Binding-site contacts:
Ligand atom O1B contacts residue ASN63 of chain 1.B at 3.1 Å (h-bond).
Ligand atom C5' contacts residue ILE113 of chain 1.B at 3.5 Å (hydrophobic).
Ligand atom PG contacts residue MG1 of chain 1.E at 3.3 Å.
Ligand atom O2B contacts residue ASN122 of chain 1.B at 3.2 Å (h-bond).
Ligand atom O2' contacts residue TYR6 of chain 1.A at 3.5 Å.
Ligand atom O1A contacts residue ALA139 of chain 1.B at 3.5 Å (h-bond).
Ligand atom N3B contacts residue GLY136 of chain 1.B at 3.0 Å (h-bond).
Ligand atom N1 contacts residue ASN67 of chain 1.B at 3.5 Å (h-bond).
Ligand atom PB contacts residue MG1 of chain 1.E at 3.1 Å.
Ligand atom O2A contacts residue TYR137 of chain 1.B at 3.2 Å.
Ligand atom O2B contacts residue SER120 of chain 1.B at 2.8 Å (h-bond).
Ligand atom O2A contacts residue GLY138 of chain 1.B at 3.2 Å (h-bond).
Ligand atom O2G contacts residue LYS350 of chain 1.B at 2.6 Å (salt-bridge).
Ligand atom O1A contacts residue ASN63 of chain 1.B at 3.0 Å (h-bond).
Ligand atom O5' contacts residue THR119 of chain 1.B at 3.3 Å (h-bond).
Ligand atom O2G contacts residue ASN135 of chain 1.B at 3.1 Å (h-bond).
Ligand atom O1G contacts residue GLU59 of chain 1.B at 3.5 Å (salt-bridge).
Ligand atom O2A contacts residue LYS140 of chain 1.B at 3.0 Å (salt-bridge).
Ligand atom O3G contacts residue GLY138 of chain 1.B at 2.9 Å (h-bond).
Ligand atom O2G contacts residue ARG134 of chain 1.B at 2.8 Å (salt-bridge).
Ligand atom O3G contacts residue TYR137 of chain 1.B at 2.7 Å (h-bond).
Ligand atom O2A contacts residue ALA139 of chain 1.B at 2.8 Å (h-bond).
Ligand atom O1A contacts residue MG1 of chain 1.E at 2.6 Å.
Ligand atom O1B contacts residue GLY133 of chain 1.B at 3.5 Å.
Ligand atom N7 contacts residue ASN63 of chain 1.B at 3.5 Å.
Ligand atom O2' contacts residue SER121 of chain 1.B at 2.6 Å (h-bond).
Ligand atom O3' contacts residue SER121 of chain 1.B at 3.3 Å (h-bond).
Ligand atom O4' contacts residue ILE113 of chain 1.B at 3.4 Å.
Ligand atom O1G contacts residue MG1 of chain 1.E at 2.0 Å.
Ligand atom O5' contacts residue LYS140 of chain 1.B at 3.1 Å (salt-bridge).
Ligand atom N3B contacts residue ASN135 of chain 1.B at 3.3 Å (h-bond).
Ligand atom O3G contacts residue GLY136 of chain 1.B at 3.0 Å (h-bond).
Ligand atom N3 contacts residue ILE97 of chain 1.B at 3.3 Å.
Ligand atom O3G contacts residue GLN348 of chain 1.B at 3.2 Å (h-bond).
Ligand atom N3B contacts residue ARG134 of chain 1.B at 2.9 Å (salt-bridge).
Ligand atom C2 contacts residue ASN67 of chain 1.B at 3.1 Å.
Ligand atom O3A contacts residue GLY136 of chain 1.B at 3.1 Å.
Ligand atom N6 contacts residue ASN92 of chain 1.B at 2.9 Å (h-bond).
Ligand atom O1B contacts residue MG1 of chain 1.E at 2.0 Å.
Ligand atom C1' contacts residue ILE113 of chain 1.B at 3.5 Å (hydrophobic).

Sequence of chain 1.A:
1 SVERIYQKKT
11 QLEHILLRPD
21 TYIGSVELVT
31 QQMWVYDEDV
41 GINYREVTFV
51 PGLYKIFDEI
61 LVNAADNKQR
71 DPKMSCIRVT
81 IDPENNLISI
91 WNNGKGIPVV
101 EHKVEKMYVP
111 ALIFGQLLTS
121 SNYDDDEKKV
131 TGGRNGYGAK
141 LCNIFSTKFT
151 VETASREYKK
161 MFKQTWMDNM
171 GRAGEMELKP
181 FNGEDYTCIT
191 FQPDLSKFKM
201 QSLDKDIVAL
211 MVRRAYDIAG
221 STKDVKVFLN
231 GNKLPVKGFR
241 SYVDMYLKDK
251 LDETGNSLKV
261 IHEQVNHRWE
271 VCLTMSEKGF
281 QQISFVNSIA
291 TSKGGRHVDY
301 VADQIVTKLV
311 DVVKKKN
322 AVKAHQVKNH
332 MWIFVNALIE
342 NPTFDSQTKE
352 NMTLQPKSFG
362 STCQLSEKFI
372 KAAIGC

A small-molecule ligand and the protein it binds are described below.
Small molecule (SMILES): Nc1ncnc2c1ncn2[C@@H]1O[C@H](CO[P](=O)(O)O[P](=O)(O)NP(=O)(O)O)[C@@H](O)[C@H]1O

Sequence of chain 1.B:
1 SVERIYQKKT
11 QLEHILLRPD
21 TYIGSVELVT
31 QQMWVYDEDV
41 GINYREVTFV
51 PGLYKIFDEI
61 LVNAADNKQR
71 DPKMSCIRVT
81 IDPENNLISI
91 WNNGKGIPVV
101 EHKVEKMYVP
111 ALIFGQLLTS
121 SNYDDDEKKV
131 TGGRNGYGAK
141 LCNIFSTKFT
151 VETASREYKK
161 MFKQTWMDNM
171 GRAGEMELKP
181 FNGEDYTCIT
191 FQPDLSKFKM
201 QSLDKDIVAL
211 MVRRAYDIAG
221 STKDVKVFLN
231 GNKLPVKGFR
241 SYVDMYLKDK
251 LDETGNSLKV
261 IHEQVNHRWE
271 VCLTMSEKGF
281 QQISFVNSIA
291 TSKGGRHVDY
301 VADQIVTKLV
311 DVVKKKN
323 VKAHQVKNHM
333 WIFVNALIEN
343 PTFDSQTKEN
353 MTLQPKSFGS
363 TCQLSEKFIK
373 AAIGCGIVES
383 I